A small-molecule ligand and the protein it binds are described below.
Small molecule (SMILES): N#Cc1ccc(C(=O)N2CCC3(CC2)N=C(N)c2c(F)ccc(F)c2N3)cn1

Sequence of chain 1.A:
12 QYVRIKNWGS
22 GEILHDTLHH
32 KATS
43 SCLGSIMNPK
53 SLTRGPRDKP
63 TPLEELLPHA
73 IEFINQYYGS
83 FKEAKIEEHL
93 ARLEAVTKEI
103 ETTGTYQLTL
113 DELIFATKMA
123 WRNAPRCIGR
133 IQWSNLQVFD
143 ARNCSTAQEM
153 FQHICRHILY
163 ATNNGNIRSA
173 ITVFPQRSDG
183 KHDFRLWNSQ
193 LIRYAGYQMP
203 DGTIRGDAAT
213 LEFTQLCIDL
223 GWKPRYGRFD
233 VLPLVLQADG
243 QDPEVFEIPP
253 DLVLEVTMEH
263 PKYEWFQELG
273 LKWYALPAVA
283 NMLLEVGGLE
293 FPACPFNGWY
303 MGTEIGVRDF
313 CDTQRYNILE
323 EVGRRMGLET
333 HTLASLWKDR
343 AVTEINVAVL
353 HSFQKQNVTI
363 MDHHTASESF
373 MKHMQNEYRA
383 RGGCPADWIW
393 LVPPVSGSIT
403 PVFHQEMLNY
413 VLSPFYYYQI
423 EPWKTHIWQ

Binding-site contacts:
Ligand atom C5 contacts residue GLU306 of chain 1.A at 3.4 Å.
Ligand atom F9 contacts residue GLY300 of chain 1.A at 3.2 Å.
Ligand atom C4 contacts residue HEM1 of chain 1.D at 3.5 Å.
Ligand atom O17 contacts residue TYR302 of chain 1.A at 3.4 Å (h-bond).
Ligand atom C25 contacts residue ARG317 of chain 1.A at 3.3 Å.
Ligand atom O17 contacts residue TYR276 of chain 1.A at 2.8 Å (h-bond).
Ligand atom C14 contacts residue GLU306 of chain 1.A at 3.4 Å.
Ligand atom N26 contacts residue ALA211 of chain 1.A at 3.5 Å.
Ligand atom N8 contacts residue HEM1 of chain 1.D at 3.5 Å.
Ligand atom N21 contacts residue ASP311 of chain 1.A at 3.5 Å (salt-bridge).
Ligand atom C4 contacts residue GLY300 of chain 1.A at 3.7 Å.
Ligand atom C5 contacts residue PRO279 of chain 1.A at 3.5 Å (hydrophobic).
Ligand atom C20 contacts residue ARG195 of chain 1.A at 3.5 Å.
Ligand atom F9 contacts residue PRO279 of chain 1.A at 3.5 Å.
Ligand atom C15 contacts residue GLU306 of chain 1.A at 3.4 Å.
Ligand atom N21 contacts residue ARG195 of chain 1.A at 3.2 Å.
Ligand atom F9 contacts residue TRP301 of chain 1.A at 3.3 Å.
Ligand atom C7 contacts residue GLU306 of chain 1.A at 3.7 Å.
Ligand atom O17 contacts residue GLN192 of chain 1.A at 3.6 Å.
Ligand atom F10 contacts residue HEM1 of chain 1.D at 3.3 Å.
Ligand atom N21 contacts residue ARG317 of chain 1.A at 3.0 Å (salt-bridge).
Ligand atom N6 contacts residue GLU306 of chain 1.A at 2.7 Å (salt-bridge).
Ligand atom N18 contacts residue GLU306 of chain 1.A at 2.9 Å (salt-bridge).
Ligand atom F9 contacts residue HEM1 of chain 1.D at 3.6 Å.
Ligand atom C3 contacts residue GLY300 of chain 1.A at 3.5 Å.
Ligand atom N26 contacts residue ARG317 of chain 1.A at 3.3 Å.
Ligand atom C1 contacts residue VAL281 of chain 1.A at 3.6 Å (hydrophobic).
Ligand atom C15 contacts residue HEM1 of chain 1.D at 3.5 Å.
Ligand atom C22 contacts residue ARG195 of chain 1.A at 3.4 Å.
Ligand atom F10 contacts residue VAL281 of chain 1.A at 2.9 Å.
Ligand atom C3 contacts residue HEM1 of chain 1.D at 3.4 Å.
Ligand atom N18 contacts residue PRO279 of chain 1.A at 3.5 Å.
Ligand atom C8A contacts residue HEM1 of chain 1.D at 3.7 Å.
Ligand atom C20 contacts residue TYR276 of chain 1.A at 3.5 Å (hydrophobic).
Ligand atom C2 contacts residue HEM1 of chain 1.D at 3.3 Å.
Ligand atom N26 contacts residue ARG195 of chain 1.A at 3.6 Å.
Ligand atom C25 contacts residue ARG195 of chain 1.A at 3.2 Å.
Ligand atom N18 contacts residue TRP301 of chain 1.A at 3.3 Å (h-bond).
Ligand atom C1 contacts residue HEM1 of chain 1.D at 3.5 Å.
Ligand atom C22 contacts residue ARG317 of chain 1.A at 3.7 Å.